This protein binds this small molecule.
Small molecule (SMILES): NS(=O)(=O)c1ccc(NC(=O)NCCCCO)cc1

Binding-site contacts:
Ligand atom OAI contacts residue THR195 of chain 1.A at 2.9 Å (h-bond).
Ligand atom OAQ contacts residue PRO198 of chain 1.A at 3.8 Å.
Ligand atom CAD contacts residue LEU194 of chain 1.A at 3.9 Å (hydrophobic).
Ligand atom OAH contacts residue HIS116 of chain 1.A at 3.4 Å (h-bond).
Ligand atom OAH contacts residue VAL118 of chain 1.A at 3.8 Å.
Ligand atom CAP contacts residue PHE127 of chain 1.A at 3.7 Å (hydrophobic).
Ligand atom NAJ contacts residue THR195 of chain 1.A at 2.8 Å (h-bond).
Ligand atom CAA contacts residue LEU194 of chain 1.A at 4.0 Å (hydrophobic).
Ligand atom CAB contacts residue LEU194 of chain 1.A at 4.0 Å (hydrophobic).
Ligand atom CAF contacts residue LEU194 of chain 1.A at 3.8 Å (hydrophobic).
Ligand atom OAH contacts residue VAL139 of chain 1.A at 3.6 Å.
Ligand atom NAM contacts residue PHE127 of chain 1.A at 3.9 Å.
Ligand atom OAH contacts residue ZN1 of chain 1.B at 3.1 Å.
Ligand atom SAG contacts residue ZN1 of chain 1.B at 3.1 Å.
Ligand atom NAJ contacts residue HIS91 of chain 1.A at 3.2 Å (h-bond).
Ligand atom SAG contacts residue HIS91 of chain 1.A at 3.9 Å.
Ligand atom CAA contacts residue HIS91 of chain 1.A at 3.9 Å.
Ligand atom CAC contacts residue LEU194 of chain 1.A at 4.0 Å (hydrophobic).
Ligand atom CAA contacts residue GLN89 of chain 1.A at 4.1 Å.
Ligand atom CAE contacts residue THR196 of chain 1.A at 3.3 Å.
Ligand atom SAG contacts residue THR195 of chain 1.A at 3.8 Å.
Ligand atom NAJ contacts residue HIS93 of chain 1.A at 3.3 Å (h-bond).
Ligand atom CAR contacts residue PRO198 of chain 1.A at 3.7 Å (hydrophobic).
Ligand atom OAH contacts residue HIS91 of chain 1.A at 3.4 Å.
Ligand atom CAE contacts residue LEU194 of chain 1.A at 3.8 Å (hydrophobic).
Ligand atom SAG contacts residue HIS116 of chain 1.A at 4.0 Å.
Ligand atom OAH contacts residue TRP205 of chain 1.A at 3.9 Å.
Ligand atom CAB contacts residue GLN89 of chain 1.A at 3.6 Å.
Ligand atom CAF contacts residue HIS91 of chain 1.A at 4.0 Å.
Ligand atom CAB contacts residue VAL118 of chain 1.A at 4.1 Å (hydrophobic).
Ligand atom OAQ contacts residue LEU194 of chain 1.A at 4.0 Å.
Ligand atom OAI contacts residue SER193 of chain 1.A at 3.8 Å.
Ligand atom NAK contacts residue PHE127 of chain 1.A at 3.7 Å.
Ligand atom NAJ contacts residue HIS116 of chain 1.A at 3.4 Å (h-bond).
Ligand atom OAI contacts residue TRP205 of chain 1.A at 3.4 Å.
Ligand atom CAD contacts residue THR196 of chain 1.A at 3.4 Å.
Ligand atom NAJ contacts residue ZN1 of chain 1.B at 1.9 Å.
Ligand atom CAA contacts residue VAL118 of chain 1.A at 3.7 Å (hydrophobic).
Ligand atom OAS contacts residue PRO198 of chain 1.A at 3.8 Å.
Ligand atom OAI contacts residue LEU194 of chain 1.A at 3.2 Å.

Sequence of chain 1.A:
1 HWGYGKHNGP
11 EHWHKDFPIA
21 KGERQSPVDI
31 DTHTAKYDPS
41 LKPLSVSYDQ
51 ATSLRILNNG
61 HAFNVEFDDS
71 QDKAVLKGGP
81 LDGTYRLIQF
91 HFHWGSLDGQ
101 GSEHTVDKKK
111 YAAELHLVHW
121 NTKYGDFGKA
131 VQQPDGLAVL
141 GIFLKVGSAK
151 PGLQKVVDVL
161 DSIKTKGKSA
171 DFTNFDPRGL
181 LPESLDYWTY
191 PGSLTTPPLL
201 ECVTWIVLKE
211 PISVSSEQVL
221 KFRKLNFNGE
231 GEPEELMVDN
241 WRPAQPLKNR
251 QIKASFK